The small molecule below binds the protein below.
Small molecule (SMILES): O=C(O)C(=O)/C=C/[C@@H](F)C(=O)c1ccccc1F

Sequence of chain 1.A:
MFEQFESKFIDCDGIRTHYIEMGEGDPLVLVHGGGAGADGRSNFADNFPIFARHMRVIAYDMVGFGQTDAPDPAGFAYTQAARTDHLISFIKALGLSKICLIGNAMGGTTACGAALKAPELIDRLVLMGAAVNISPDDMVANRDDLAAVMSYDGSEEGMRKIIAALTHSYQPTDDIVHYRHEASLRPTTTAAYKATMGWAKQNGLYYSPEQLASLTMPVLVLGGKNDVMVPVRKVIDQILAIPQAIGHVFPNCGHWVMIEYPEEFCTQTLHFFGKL

Binding-site contacts:
Ligand atom CA4 contacts residue ALA105 of chain 1.A at 3.5 Å (hydrophobic).
Ligand atom CA2 contacts residue LEU166 of chain 1.A at 3.7 Å (hydrophobic).
Ligand atom OA2 contacts residue ALA38 of chain 1.A at 3.7 Å.
Ligand atom OA1 contacts residue ALA38 of chain 1.A at 3.5 Å.
Ligand atom CA5 contacts residue ALA105 of chain 1.A at 3.7 Å (hydrophobic).
Ligand atom OA2 contacts residue TRP256 of chain 1.A at 3.1 Å (h-bond).
Ligand atom OA4 contacts residue ALA105 of chain 1.A at 2.8 Å.
Ligand atom CA1 contacts residue LEU166 of chain 1.A at 3.8 Å (hydrophobic).
Ligand atom FA5 contacts residue VAL149 of chain 1.A at 3.5 Å.
Ligand atom FB2 contacts residue ALA105 of chain 1.A at 3.7 Å.
Ligand atom OA1 contacts residue GLY35 of chain 1.A at 3.1 Å (h-bond).
Ligand atom OA2 contacts residue ASN43 of chain 1.A at 2.7 Å (h-bond).
Ligand atom OA3 contacts residue TRP256 of chain 1.A at 3.2 Å (h-bond).
Ligand atom CA1 contacts residue ALA38 of chain 1.A at 3.8 Å (hydrophobic).
Ligand atom CA2 contacts residue ASN104 of chain 1.A at 3.7 Å.
Ligand atom CA6 contacts residue GLY34 of chain 1.A at 3.5 Å.
Ligand atom CA1 contacts residue ASN43 of chain 1.A at 3.9 Å.
Ligand atom FB2 contacts residue MET229 of chain 1.A at 3.5 Å.
Ligand atom CB2 contacts residue MET229 of chain 1.A at 3.5 Å (hydrophobic).
Ligand atom CA1 contacts residue TRP256 of chain 1.A at 3.6 Å (hydrophobic).
Ligand atom CB5 contacts residue MET229 of chain 1.A at 3.4 Å (hydrophobic).
Ligand atom OA3 contacts residue GLY33 of chain 1.A at 3.5 Å.
Ligand atom CB6 contacts residue MET197 of chain 1.A at 3.7 Å (hydrophobic).
Ligand atom CA2 contacts residue GLY33 of chain 1.A at 3.7 Å.
Ligand atom OA4 contacts residue GLY34 of chain 1.A at 3.0 Å (h-bond).
Ligand atom OA3 contacts residue ASN43 of chain 1.A at 3.7 Å.
Ligand atom OA4 contacts residue MET106 of chain 1.A at 2.9 Å (h-bond).
Ligand atom OA3 contacts residue ASN104 of chain 1.A at 2.5 Å (h-bond).
Ligand atom CA2 contacts residue TRP256 of chain 1.A at 3.5 Å (hydrophobic).
Ligand atom CA3 contacts residue LEU166 of chain 1.A at 3.5 Å (hydrophobic).
Ligand atom OA3 contacts residue HIS255 of chain 1.A at 3.8 Å.
Ligand atom FB2 contacts residue VAL230 of chain 1.A at 3.9 Å.
Ligand atom OA2 contacts residue ARG180 of chain 1.A at 3.0 Å (salt-bridge).
Ligand atom OA1 contacts residue ARG180 of chain 1.A at 2.9 Å (salt-bridge).
Ligand atom FA5 contacts residue MET229 of chain 1.A at 3.3 Å.
Ligand atom CB4 contacts residue MET150 of chain 1.A at 3.9 Å (hydrophobic).
Ligand atom CA3 contacts residue GLY35 of chain 1.A at 3.6 Å.
Ligand atom CA6 contacts residue ALA105 of chain 1.A at 3.5 Å (hydrophobic).
Ligand atom CB3 contacts residue MET150 of chain 1.A at 3.7 Å (hydrophobic).
Ligand atom CA1 contacts residue ARG180 of chain 1.A at 3.6 Å.